Sequence of chain 1.C:
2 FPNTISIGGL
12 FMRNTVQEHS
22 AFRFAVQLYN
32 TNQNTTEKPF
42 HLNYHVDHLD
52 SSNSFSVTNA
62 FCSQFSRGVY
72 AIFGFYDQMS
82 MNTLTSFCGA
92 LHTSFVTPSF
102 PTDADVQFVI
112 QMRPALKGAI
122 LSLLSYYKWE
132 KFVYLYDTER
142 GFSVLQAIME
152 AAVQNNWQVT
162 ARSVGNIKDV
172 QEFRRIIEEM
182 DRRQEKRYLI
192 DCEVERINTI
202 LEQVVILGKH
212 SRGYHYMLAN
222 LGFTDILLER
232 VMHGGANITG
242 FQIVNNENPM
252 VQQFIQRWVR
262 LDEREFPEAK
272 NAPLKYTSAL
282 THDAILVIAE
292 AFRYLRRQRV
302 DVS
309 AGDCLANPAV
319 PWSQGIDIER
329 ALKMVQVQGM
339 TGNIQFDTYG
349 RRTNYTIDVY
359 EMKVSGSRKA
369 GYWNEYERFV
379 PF

A small-molecule ligand and the protein it binds are described below.
Small molecule (SMILES): CC(=O)N[C@@H]1[C@@H](O)[C@H](O)[C@@H](CO)O[C@H]1O

Binding-site contacts:
Ligand atom C1 contacts residue ASN341 of chain 1.C at 3.9 Å.
Ligand atom O5 contacts residue ASN352 of chain 1.C at 2.2 Å (h-bond).
Ligand atom O5 contacts residue GLN334 of chain 1.C at 4.3 Å.
Ligand atom C2 contacts residue ASN352 of chain 1.C at 2.2 Å.
Ligand atom C7 contacts residue GLN343 of chain 1.C at 4.5 Å.
Ligand atom C6 contacts residue ASN341 of chain 1.C at 3.9 Å.
Ligand atom C4 contacts residue ASN352 of chain 1.C at 4.0 Å.
Ligand atom C6 contacts residue GLN334 of chain 1.C at 4.5 Å.
Ligand atom O7 contacts residue GLN343 of chain 1.C at 3.6 Å.
Ligand atom O5 contacts residue GLN343 of chain 1.C at 3.7 Å.
Ligand atom C4 contacts residue GLN334 of chain 1.C at 4.0 Å.
Ligand atom C1 contacts residue ASN352 of chain 1.C at 1.2 Å.
Ligand atom C3 contacts residue ASN352 of chain 1.C at 3.6 Å.
Ligand atom C2 contacts residue GLN343 of chain 1.C at 3.7 Å.
Ligand atom N2 contacts residue TYR374 of chain 1.C at 4.4 Å.
Ligand atom O5 contacts residue ASN341 of chain 1.C at 3.4 Å (h-bond).
Ligand atom O6 contacts residue ASN341 of chain 1.C at 4.2 Å.
Ligand atom C1 contacts residue GLN343 of chain 1.C at 3.5 Å.
Ligand atom C5 contacts residue ASN341 of chain 1.C at 4.4 Å.
Ligand atom O7 contacts residue ASN352 of chain 1.C at 3.7 Å.
Ligand atom O3 contacts residue GLN334 of chain 1.C at 4.4 Å.
Ligand atom C7 contacts residue ASN352 of chain 1.C at 3.4 Å.
Ligand atom C8 contacts residue TYR374 of chain 1.C at 3.6 Å (hydrophobic).
Ligand atom N2 contacts residue ASN352 of chain 1.C at 2.8 Å (h-bond).
Ligand atom C5 contacts residue ASN352 of chain 1.C at 3.5 Å.
Ligand atom C7 contacts residue TYR374 of chain 1.C at 4.5 Å (hydrophobic).
Ligand atom C8 contacts residue ASN352 of chain 1.C at 4.5 Å.
Ligand atom N2 contacts residue GLN343 of chain 1.C at 4.4 Å.